Binding-site contacts:
Ligand atom O5P contacts residue THR47 of chain 1.A at 2.9 Å (h-bond).
Ligand atom O5P contacts residue GLY46 of chain 1.A at 3.4 Å.
Ligand atom N3 contacts residue GLY249 of chain 1.A at 3.6 Å.
Ligand atom O5' contacts residue LYS44 of chain 1.A at 3.5 Å.
Ligand atom C6 contacts residue TRP49 of chain 1.A at 3.6 Å (hydrophobic).
Ligand atom N6 contacts residue PHE220 of chain 1.A at 3.3 Å.
Ligand atom O2' contacts residue LEU245 of chain 1.A at 3.5 Å (h-bond).
Ligand atom N7 contacts residue LEU246 of chain 1.A at 3.1 Å.
Ligand atom N6 contacts residue TRP49 of chain 1.A at 3.3 Å.
Ligand atom O4P contacts residue GLY46 of chain 1.A at 3.3 Å (h-bond).
Ligand atom O2' contacts residue GLY249 of chain 1.A at 3.6 Å.
Ligand atom P2 contacts residue LYS44 of chain 1.A at 3.7 Å.
Ligand atom O3P contacts residue ARG121 of chain 1.A at 2.8 Å (salt-bridge).
Ligand atom N6 contacts residue SER219 of chain 1.A at 3.5 Å.
Ligand atom O6P contacts residue LYS44 of chain 1.A at 2.7 Å (salt-bridge).
Ligand atom P2 contacts residue THR47 of chain 1.A at 3.5 Å.
Ligand atom O3' contacts residue SER129 of chain 1.A at 3.5 Å (h-bond).
Ligand atom O6P contacts residue LEU245 of chain 1.A at 3.6 Å.
Ligand atom O4P contacts residue SER45 of chain 1.A at 3.1 Å (h-bond).
Ligand atom O4P contacts residue THR47 of chain 1.A at 2.8 Å (h-bond).
Ligand atom O2P contacts residue ARG247 of chain 1.A at 3.0 Å (salt-bridge).
Ligand atom C2 contacts residue TRP49 of chain 1.A at 3.6 Å (hydrophobic).
Ligand atom O3P contacts residue ARG247 of chain 1.A at 3.5 Å (salt-bridge).
Ligand atom C2 contacts residue TYR184 of chain 1.A at 3.6 Å (hydrophobic).
Ligand atom O1P contacts residue GLY249 of chain 1.A at 2.8 Å (h-bond).
Ligand atom N1 contacts residue TRP49 of chain 1.A at 3.4 Å.
Ligand atom O5P contacts residue ASN48 of chain 1.A at 2.9 Å (h-bond).
Ligand atom C8 contacts residue LEU246 of chain 1.A at 3.5 Å (hydrophobic).
Ligand atom O5' contacts residue GLY46 of chain 1.A at 3.4 Å (h-bond).
Ligand atom O2' contacts residue ARG247 of chain 1.A at 3.6 Å.
Ligand atom O2P contacts residue SER129 of chain 1.A at 2.9 Å (h-bond).
Ligand atom O3' contacts residue ARG121 of chain 1.A at 3.3 Å (salt-bridge).
Ligand atom N3 contacts residue TYR184 of chain 1.A at 3.0 Å (h-bond).
Ligand atom N6 contacts residue MET223 of chain 1.A at 3.5 Å (h-bond).
Ligand atom C2' contacts residue LEU245 of chain 1.A at 3.3 Å (hydrophobic).
Ligand atom O1P contacts residue LYS248 of chain 1.A at 2.9 Å (salt-bridge).
Ligand atom O4P contacts residue LYS44 of chain 1.A at 3.0 Å (salt-bridge).
Ligand atom C3' contacts residue LEU245 of chain 1.A at 3.6 Å (hydrophobic).
Ligand atom N6 contacts residue SER218 of chain 1.A at 3.1 Å (h-bond).
Ligand atom C5' contacts residue LYS44 of chain 1.A at 3.1 Å.

Sequence of chain 1.A:
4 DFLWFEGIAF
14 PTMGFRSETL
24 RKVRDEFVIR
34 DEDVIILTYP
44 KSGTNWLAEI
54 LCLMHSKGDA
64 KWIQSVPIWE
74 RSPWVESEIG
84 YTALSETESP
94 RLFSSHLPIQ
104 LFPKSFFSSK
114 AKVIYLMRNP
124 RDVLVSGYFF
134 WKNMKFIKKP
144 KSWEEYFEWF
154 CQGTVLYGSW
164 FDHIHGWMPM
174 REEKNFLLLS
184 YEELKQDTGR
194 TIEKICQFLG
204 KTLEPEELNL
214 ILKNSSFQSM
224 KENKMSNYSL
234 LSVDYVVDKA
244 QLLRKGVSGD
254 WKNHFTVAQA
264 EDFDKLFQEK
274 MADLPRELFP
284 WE

This small molecule binds to this protein.
Small molecule (SMILES): Nc1ncnc2c1ncn2[C@@H]1O[C@H](COP(=O)(O)O)[C@@H](OP(=O)(O)O)[C@H]1O